Binding-site contacts:
Ligand atom N4 contacts residue GLU38 of chain 1.B at 2.6 Å (salt-bridge).
Ligand atom C2 contacts residue TYR127 of chain 1.B at 3.5 Å (hydrophobic).
Ligand atom C8 contacts residue TRP43 of chain 1.B at 3.4 Å (hydrophobic).
Ligand atom C4 contacts residue ARG118 of chain 1.B at 3.8 Å.
Ligand atom O2 contacts residue ALA123 of chain 1.B at 3.4 Å.
Ligand atom C3 contacts residue TYR127 of chain 1.B at 3.4 Å (hydrophobic).
Ligand atom O4 contacts residue MET40 of chain 1.B at 3.7 Å.
Ligand atom O1 contacts residue GLN80 of chain 1.B at 3.6 Å.
Ligand atom O4 contacts residue ILE52 of chain 1.B at 3.9 Å.
Ligand atom C10 contacts residue ILE52 of chain 1.B at 3.6 Å (hydrophobic).
Ligand atom C12 contacts residue GLU38 of chain 1.B at 3.9 Å.
Ligand atom O1 contacts residue ILE55 of chain 1.B at 3.5 Å.
Ligand atom N3 contacts residue ILE52 of chain 1.B at 3.7 Å.
Ligand atom O5 contacts residue GLU38 of chain 1.B at 3.5 Å (salt-bridge).
Ligand atom C11 contacts residue GLU38 of chain 1.B at 3.2 Å.
Ligand atom C2 contacts residue MET83 of chain 1.B at 3.7 Å (hydrophobic).
Ligand atom O5 contacts residue ARG118 of chain 1.B at 3.1 Å (salt-bridge).
Ligand atom C1 contacts residue GLN80 of chain 1.B at 3.6 Å.
Ligand atom C3 contacts residue MET83 of chain 1.B at 3.8 Å (hydrophobic).
Ligand atom C4 contacts residue TYR127 of chain 1.B at 3.7 Å (hydrophobic).
Ligand atom O2 contacts residue MET83 of chain 1.B at 3.6 Å.
Ligand atom N2 contacts residue GLN80 of chain 1.B at 2.7 Å (h-bond).
Ligand atom C12 contacts residue HIS13 of chain 1.B at 3.6 Å.
Ligand atom C12 contacts residue ARG118 of chain 1.B at 3.9 Å.
Ligand atom N2 contacts residue MET83 of chain 1.B at 3.8 Å.
Ligand atom C2 contacts residue GLN80 of chain 1.B at 3.7 Å.
Ligand atom O5 contacts residue HIS13 of chain 1.B at 3.5 Å.
Ligand atom C6 contacts residue TYR127 of chain 1.B at 3.5 Å (hydrophobic).
Ligand atom N1 contacts residue TYR127 of chain 1.B at 3.4 Å.
Ligand atom O2 contacts residue TYR127 of chain 1.B at 3.8 Å.
Ligand atom N4 contacts residue TRP43 of chain 1.B at 3.8 Å.
Ligand atom N2 contacts residue TYR127 of chain 1.B at 3.4 Å.
Ligand atom C10 contacts residue GLU38 of chain 1.B at 3.8 Å.
Ligand atom C4 contacts residue TYR87 of chain 1.B at 3.7 Å (hydrophobic).
Ligand atom C1 contacts residue TYR127 of chain 1.B at 3.5 Å (hydrophobic).
Ligand atom O2 contacts residue GLN80 of chain 1.B at 2.9 Å (h-bond).
Ligand atom O3 contacts residue TYR56 of chain 1.B at 3.5 Å (h-bond).
Ligand atom C8 contacts residue ILE52 of chain 1.B at 3.8 Å (hydrophobic).
Ligand atom C8 contacts residue MET83 of chain 1.B at 3.3 Å (hydrophobic).
Ligand atom C5 contacts residue TYR127 of chain 1.B at 3.6 Å (hydrophobic).

Sequence of chain 1.B:
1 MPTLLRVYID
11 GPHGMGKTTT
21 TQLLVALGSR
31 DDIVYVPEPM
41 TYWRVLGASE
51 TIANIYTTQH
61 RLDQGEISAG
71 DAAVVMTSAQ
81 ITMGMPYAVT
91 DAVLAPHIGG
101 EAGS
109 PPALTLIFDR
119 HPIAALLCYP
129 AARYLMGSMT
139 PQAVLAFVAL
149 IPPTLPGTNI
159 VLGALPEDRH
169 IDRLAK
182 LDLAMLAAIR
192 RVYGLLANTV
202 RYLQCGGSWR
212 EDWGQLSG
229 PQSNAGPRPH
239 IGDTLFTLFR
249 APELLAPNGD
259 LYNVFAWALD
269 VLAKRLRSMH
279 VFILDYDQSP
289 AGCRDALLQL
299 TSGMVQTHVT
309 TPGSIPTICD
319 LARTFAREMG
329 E

This small molecule binds to this protein.
Small molecule (SMILES): Cc1c(C[C@@]2(C)C(=O)NC(=O)N[C@H]2CO)[nH]c(=O)[nH]c1=O